Binding-site contacts:
Ligand atom N contacts residue GLN93 of chain 1.E at 2.9 Å (h-bond).
Ligand atom O contacts residue GLU104 of chain 1.E at 3.5 Å (salt-bridge).
Ligand atom N contacts residue SER94 of chain 1.E at 3.8 Å.
Ligand atom CA contacts residue TRP108 of chain 1.E at 3.9 Å (hydrophobic).
Ligand atom CA contacts residue GLY91 of chain 1.E at 3.7 Å.
Ligand atom C contacts residue LEU92 of chain 1.E at 3.9 Å (hydrophobic).
Ligand atom CD contacts residue SER94 of chain 1.E at 3.5 Å.
Ligand atom C contacts residue GLY91 of chain 1.E at 4.2 Å.
Ligand atom C contacts residue GLN93 of chain 1.E at 4.1 Å.
Ligand atom CB contacts residue TRP95 of chain 1.E at 3.9 Å (hydrophobic).
Ligand atom OE1 contacts residue SER94 of chain 1.E at 3.8 Å.
Ligand atom O contacts residue TRP108 of chain 1.E at 3.5 Å (h-bond).
Ligand atom OE1 contacts residue GLN93 of chain 1.E at 3.7 Å.
Ligand atom CB contacts residue ASP99 of chain 1.E at 4.2 Å.
Ligand atom CA contacts residue GLN93 of chain 1.E at 4.0 Å.
Ligand atom C contacts residue TRP108 of chain 1.E at 4.1 Å (hydrophobic).
Ligand atom N contacts residue GLY91 of chain 1.E at 3.6 Å.
Ligand atom N contacts residue TRP108 of chain 1.E at 4.0 Å.
Ligand atom CB contacts residue GLN93 of chain 1.E at 3.8 Å.
Ligand atom C contacts residue GLU104 of chain 1.E at 4.0 Å.
Ligand atom O contacts residue LEU92 of chain 1.E at 3.5 Å.
Ligand atom N contacts residue GLU104 of chain 1.E at 3.6 Å.
Ligand atom CA contacts residue GLN93 of chain 1.E at 3.4 Å.
Ligand atom C contacts residue GLN93 of chain 1.E at 3.6 Å.
Ligand atom CA contacts residue SER94 of chain 1.E at 3.6 Å.
Ligand atom N contacts residue ASP99 of chain 1.E at 2.8 Å (salt-bridge).
Ligand atom CG2 contacts residue GLN93 of chain 1.E at 3.3 Å.
Ligand atom N contacts residue LEU92 of chain 1.E at 4.0 Å.
Ligand atom CA contacts residue GLU104 of chain 1.E at 3.9 Å.
Ligand atom CB contacts residue GLN93 of chain 1.E at 3.4 Å.
Ligand atom CA contacts residue GLN93 of chain 1.E at 3.6 Å.
Ligand atom OE2 contacts residue SER94 of chain 1.E at 3.9 Å.
Ligand atom CA contacts residue ASP99 of chain 1.E at 3.8 Å.
Ligand atom CG contacts residue SER94 of chain 1.E at 3.5 Å.
Ligand atom CG contacts residue GLN93 of chain 1.E at 3.8 Å.
Ligand atom CG2 contacts residue LYS82 of chain 1.E at 3.7 Å.
Ligand atom O contacts residue GLN93 of chain 1.E at 3.1 Å (h-bond).
Ligand atom CA contacts residue LEU92 of chain 1.E at 4.1 Å (hydrophobic).
Ligand atom CB contacts residue GLU104 of chain 1.E at 3.6 Å.
Ligand atom CB contacts residue TRP108 of chain 1.E at 3.6 Å (hydrophobic).

The small molecule below binds the protein below.
Small molecule (SMILES): CC(C)[C@@H](C=O)NC(=O)[C@H](C)NC(=O)[C@H](CCC(=O)O)NC(=O)[C@H](C)N

Sequence of chain 1.E:
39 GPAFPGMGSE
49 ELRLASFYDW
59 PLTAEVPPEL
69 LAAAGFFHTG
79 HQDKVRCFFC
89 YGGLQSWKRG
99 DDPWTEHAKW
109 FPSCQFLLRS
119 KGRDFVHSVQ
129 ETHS